Binding-site contacts:
Ligand atom N12 contacts residue ILE821 of chain 1.A at 3.8 Å.
Ligand atom C08 contacts residue ASP822 of chain 1.A at 3.8 Å.
Ligand atom C04 contacts residue MET662 of chain 1.A at 4.3 Å (hydrophobic).
Ligand atom N18 contacts residue ILE689 of chain 1.A at 3.6 Å.
Ligand atom S10 contacts residue TYR725 of chain 1.A at 3.8 Å.
Ligand atom C07 contacts residue LYS691 of chain 1.A at 3.8 Å.
Ligand atom C11 contacts residue ILE689 of chain 1.A at 4.2 Å (hydrophobic).
Ligand atom C14 contacts residue GLU738 of chain 1.A at 3.3 Å.
Ligand atom O09 contacts residue ASP822 of chain 1.A at 3.0 Å.
Ligand atom C06 contacts residue ILE737 of chain 1.A at 4.1 Å (hydrophobic).
Ligand atom S10 contacts residue ILE821 of chain 1.A at 3.5 Å.
Ligand atom C16 contacts residue VAL740 of chain 1.A at 3.7 Å (hydrophobic).
Ligand atom C16 contacts residue MET811 of chain 1.A at 3.7 Å (hydrophobic).
Ligand atom C08 contacts residue LYS691 of chain 1.A at 3.2 Å.
Ligand atom C13 contacts residue ILE821 of chain 1.A at 4.2 Å (hydrophobic).
Ligand atom O09 contacts residue LYS691 of chain 1.A at 3.6 Å (salt-bridge).
Ligand atom O15 contacts residue ILE739 of chain 1.A at 3.3 Å.
Ligand atom C14 contacts residue VAL740 of chain 1.A at 3.5 Å (hydrophobic).
Ligand atom S10 contacts residue ILE737 of chain 1.A at 4.3 Å.
Ligand atom C13 contacts residue GLU738 of chain 1.A at 3.2 Å.
Ligand atom C06 contacts residue ASP822 of chain 1.A at 4.2 Å.
Ligand atom C07 contacts residue ASP822 of chain 1.A at 3.5 Å.
Ligand atom C07 contacts residue ILE737 of chain 1.A at 3.9 Å (hydrophobic).
Ligand atom C17 contacts residue MET811 of chain 1.A at 3.9 Å (hydrophobic).
Ligand atom O15 contacts residue GLU738 of chain 1.A at 3.7 Å.
Ligand atom C03 contacts residue ASP822 of chain 1.A at 4.0 Å.
Ligand atom C13 contacts residue TYR725 of chain 1.A at 4.2 Å (hydrophobic).
Ligand atom C01 contacts residue PRO668 of chain 1.A at 3.5 Å (hydrophobic).
Ligand atom C14 contacts residue ILE739 of chain 1.A at 3.9 Å (hydrophobic).
Ligand atom C05 contacts residue ILE689 of chain 1.A at 4.0 Å (hydrophobic).
Ligand atom O15 contacts residue VAL740 of chain 1.A at 2.6 Å (h-bond).
Ligand atom C14 contacts residue PHE819 of chain 1.A at 4.2 Å (hydrophobic).
Ligand atom C01 contacts residue SER664 of chain 1.A at 4.1 Å.
Ligand atom C14 contacts residue TYR725 of chain 1.A at 4.0 Å (hydrophobic).
Ligand atom C01 contacts residue LYS691 of chain 1.A at 3.8 Å.
Ligand atom O09 contacts residue ASP699 of chain 1.A at 3.8 Å.
Ligand atom C13 contacts residue ILE737 of chain 1.A at 4.2 Å (hydrophobic).
Ligand atom S10 contacts residue ASP822 of chain 1.A at 4.0 Å.
Ligand atom C11 contacts residue ILE821 of chain 1.A at 3.9 Å (hydrophobic).
Ligand atom O09 contacts residue ILE737 of chain 1.A at 3.8 Å.

The small molecule below binds the protein below.
Small molecule (SMILES): CC1(C)CC(=O)c2sc(N3CCOCC3)nc2C1

Sequence of chain 1.A:
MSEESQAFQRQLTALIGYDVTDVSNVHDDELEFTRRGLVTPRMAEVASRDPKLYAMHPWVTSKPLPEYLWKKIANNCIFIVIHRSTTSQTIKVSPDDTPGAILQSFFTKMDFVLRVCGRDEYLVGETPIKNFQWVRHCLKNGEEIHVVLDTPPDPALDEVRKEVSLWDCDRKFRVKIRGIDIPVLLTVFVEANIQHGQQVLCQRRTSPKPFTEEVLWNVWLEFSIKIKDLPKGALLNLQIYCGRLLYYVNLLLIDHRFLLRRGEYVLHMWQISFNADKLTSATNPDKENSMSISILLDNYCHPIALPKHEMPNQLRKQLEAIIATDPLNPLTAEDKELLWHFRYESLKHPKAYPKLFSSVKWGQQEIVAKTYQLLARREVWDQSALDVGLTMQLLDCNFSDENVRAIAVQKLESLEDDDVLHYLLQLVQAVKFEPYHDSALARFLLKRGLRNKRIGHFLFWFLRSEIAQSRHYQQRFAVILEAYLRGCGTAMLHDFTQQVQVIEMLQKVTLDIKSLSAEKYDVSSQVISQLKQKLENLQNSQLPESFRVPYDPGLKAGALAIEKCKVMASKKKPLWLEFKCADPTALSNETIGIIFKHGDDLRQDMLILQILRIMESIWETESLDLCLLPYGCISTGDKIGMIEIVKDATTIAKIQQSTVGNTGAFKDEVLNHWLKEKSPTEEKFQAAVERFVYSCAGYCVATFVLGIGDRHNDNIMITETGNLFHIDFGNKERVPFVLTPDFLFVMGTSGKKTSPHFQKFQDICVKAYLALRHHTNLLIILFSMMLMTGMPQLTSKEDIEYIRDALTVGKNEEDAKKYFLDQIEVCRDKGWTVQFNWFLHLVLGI